Binding-site contacts:
Ligand atom C7 contacts residue ASN112 of chain 1.B at 3.5 Å.
Ligand atom N2 contacts residue ASN112 of chain 1.B at 3.0 Å (h-bond).
Ligand atom O7 contacts residue ASN112 of chain 1.B at 3.7 Å.
Ligand atom O5 contacts residue ASN112 of chain 1.B at 2.3 Å (h-bond).
Ligand atom C8 contacts residue ARG109 of chain 1.B at 3.6 Å.
Ligand atom O3 contacts residue ARG109 of chain 1.B at 3.3 Å (salt-bridge).
Ligand atom C1 contacts residue ASN112 of chain 1.B at 1.4 Å.
Ligand atom C8 contacts residue PRO111 of chain 1.B at 4.2 Å (hydrophobic).
Ligand atom N2 contacts residue ARG109 of chain 1.B at 3.5 Å (salt-bridge).
Ligand atom C8 contacts residue ASN112 of chain 1.B at 4.3 Å.
Ligand atom C3 contacts residue ASN112 of chain 1.B at 3.8 Å.
Ligand atom C4 contacts residue ASN112 of chain 1.B at 4.2 Å.
Ligand atom C2 contacts residue ARG109 of chain 1.B at 4.3 Å.
Ligand atom C3 contacts residue ARG109 of chain 1.B at 3.9 Å.
Ligand atom C7 contacts residue ARG109 of chain 1.B at 3.8 Å.
Ligand atom C5 contacts residue ASN112 of chain 1.B at 3.6 Å.
Ligand atom C8 contacts residue ILE110 of chain 1.B at 3.6 Å (hydrophobic).
Ligand atom C2 contacts residue ASN112 of chain 1.B at 2.5 Å.

Sequence of chain 1.B:
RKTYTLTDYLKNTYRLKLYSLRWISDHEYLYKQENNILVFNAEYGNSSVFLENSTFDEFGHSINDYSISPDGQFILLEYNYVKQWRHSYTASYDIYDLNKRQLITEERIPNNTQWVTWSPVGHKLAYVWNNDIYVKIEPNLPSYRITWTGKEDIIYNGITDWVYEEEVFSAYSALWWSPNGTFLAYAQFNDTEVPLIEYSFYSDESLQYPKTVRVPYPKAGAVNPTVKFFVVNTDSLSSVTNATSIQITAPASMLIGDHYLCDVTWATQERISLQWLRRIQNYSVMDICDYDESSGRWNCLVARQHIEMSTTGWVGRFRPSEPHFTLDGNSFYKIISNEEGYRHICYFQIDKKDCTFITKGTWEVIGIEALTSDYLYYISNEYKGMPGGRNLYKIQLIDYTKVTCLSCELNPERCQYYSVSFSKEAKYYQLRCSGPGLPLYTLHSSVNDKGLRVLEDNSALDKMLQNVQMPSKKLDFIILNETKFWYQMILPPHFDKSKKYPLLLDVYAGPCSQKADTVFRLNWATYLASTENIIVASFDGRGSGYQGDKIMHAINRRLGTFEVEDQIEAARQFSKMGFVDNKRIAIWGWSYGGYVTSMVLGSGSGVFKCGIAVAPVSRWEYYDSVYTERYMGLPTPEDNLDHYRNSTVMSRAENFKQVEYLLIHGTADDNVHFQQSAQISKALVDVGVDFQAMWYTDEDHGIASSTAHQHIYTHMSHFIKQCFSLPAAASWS

This small molecule binds to this protein.
Small molecule (SMILES): CC(=O)N[C@@H]1[C@@H](O)[C@H](O)[C@@H](CO)O[C@H]1O